Binding-site contacts:
Ligand atom C12 contacts residue SDS1 of chain 5.B at 0.4 Å.
Ligand atom O4 contacts residue ARG59 of chain 5.A at 3.5 Å (salt-bridge).
Ligand atom C2 contacts residue GLU63 of chain 5.A at 3.7 Å.
Ligand atom C3 contacts residue ALA55 of chain 17.A at 3.8 Å (hydrophobic).
Ligand atom S contacts residue SDS1 of chain 5.B at 0.7 Å.
Ligand atom O3S contacts residue LEU31 of chain 5.A at 3.7 Å.
Ligand atom C7 contacts residue SDS1 of chain 5.B at 0.7 Å.
Ligand atom O4 contacts residue GLU63 of chain 17.A at 3.4 Å (salt-bridge).
Ligand atom C1 contacts residue SER27 of chain 5.A at 3.2 Å.
Ligand atom C4 contacts residue ARG59 of chain 5.A at 3.8 Å.
Ligand atom C12 contacts residue SER27 of chain 5.A at 3.3 Å.
Ligand atom C6 contacts residue SDS1 of chain 5.B at 0.6 Å.
Ligand atom C2 contacts residue SDS1 of chain 5.B at 0.7 Å.
Ligand atom S contacts residue ARG59 of chain 17.A at 3.3 Å.
Ligand atom O3S contacts residue SDS1 of chain 5.B at 2.1 Å.
Ligand atom C4 contacts residue SER27 of chain 17.A at 3.4 Å.
Ligand atom C8 contacts residue LEU81 of chain 5.A at 3.7 Å (hydrophobic).
Ligand atom C4 contacts residue SDS1 of chain 5.B at 0.4 Å.
Ligand atom O4 contacts residue SDS1 of chain 5.B at 1.4 Å.
Ligand atom C3 contacts residue SER27 of chain 17.A at 3.1 Å.
Ligand atom O4 contacts residue ARG59 of chain 17.A at 3.0 Å.
Ligand atom C1 contacts residue SDS1 of chain 5.B at 0.4 Å.
Ligand atom O2S contacts residue ARG59 of chain 17.A at 3.2 Å.
Ligand atom O2S contacts residue SDS1 of chain 5.B at 0.6 Å.
Ligand atom C8 contacts residue SDS1 of chain 5.B at 0.7 Å.
Ligand atom O2S contacts residue SER27 of chain 5.A at 3.4 Å (h-bond).
Ligand atom O1S contacts residue SDS1 of chain 5.B at 1.1 Å.
Ligand atom O1S contacts residue GLU56 of chain 5.A at 3.7 Å.
Ligand atom C10 contacts residue SDS1 of chain 5.B at 0.7 Å.
Ligand atom C3 contacts residue ARG59 of chain 5.A at 3.6 Å.
Ligand atom S contacts residue GLU63 of chain 17.A at 3.4 Å (salt-bridge).
Ligand atom C2 contacts residue ALA55 of chain 17.A at 3.8 Å (hydrophobic).
Ligand atom C9 contacts residue SDS1 of chain 5.B at 0.7 Å.
Ligand atom C5 contacts residue SER27 of chain 17.A at 3.2 Å.
Ligand atom O1S contacts residue ALA55 of chain 5.A at 2.9 Å.
Ligand atom O3S contacts residue GLU63 of chain 17.A at 2.4 Å (salt-bridge).
Ligand atom C11 contacts residue SDS1 of chain 5.B at 0.6 Å.
Ligand atom O3S contacts residue ARG59 of chain 17.A at 3.2 Å.
Ligand atom C5 contacts residue SDS1 of chain 5.B at 0.4 Å.
Ligand atom C3 contacts residue SDS1 of chain 5.B at 0.6 Å.

Sequence of chain 5.A:
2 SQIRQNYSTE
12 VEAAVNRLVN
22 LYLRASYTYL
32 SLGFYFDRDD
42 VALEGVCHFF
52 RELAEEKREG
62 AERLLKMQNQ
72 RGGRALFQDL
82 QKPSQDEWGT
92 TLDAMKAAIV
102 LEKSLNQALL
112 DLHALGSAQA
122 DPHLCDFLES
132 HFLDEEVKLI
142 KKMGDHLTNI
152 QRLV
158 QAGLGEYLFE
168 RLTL

Sequence of chain 17.A:
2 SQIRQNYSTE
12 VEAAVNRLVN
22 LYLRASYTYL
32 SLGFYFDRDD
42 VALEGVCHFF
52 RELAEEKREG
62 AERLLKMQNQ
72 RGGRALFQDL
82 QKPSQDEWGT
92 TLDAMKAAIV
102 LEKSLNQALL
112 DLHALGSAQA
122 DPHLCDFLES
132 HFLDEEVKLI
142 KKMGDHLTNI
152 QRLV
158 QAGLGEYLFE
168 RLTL

The protein below binds the small molecule below.
Small molecule (SMILES): CCCCCCCCCCCCOS(=O)(=O)O